Binding-site contacts:
Ligand atom C07 contacts residue ASN125 of chain 1.L at 3.3 Å.
Ligand atom C06 contacts residue ASN125 of chain 1.L at 3.3 Å.
Ligand atom C05 contacts residue ZN1 of chain 1.GC at 4.3 Å.
Ligand atom O04 contacts residue HIS122 of chain 1.K at 2.7 Å.
Ligand atom C02 contacts residue ZN1 of chain 1.GC at 2.8 Å.
Ligand atom O01 contacts residue HIS122 of chain 1.K at 4.1 Å.
Ligand atom C05 contacts residue HIS122 of chain 1.L at 4.1 Å.
Ligand atom O01 contacts residue HIS122 of chain 1.J at 2.2 Å.
Ligand atom O04 contacts residue HIS122 of chain 1.L at 3.4 Å.
Ligand atom C08 contacts residue ASP123 of chain 1.L at 4.3 Å.
Ligand atom N03 contacts residue HIS122 of chain 1.J at 3.6 Å.
Ligand atom N03 contacts residue ZN1 of chain 1.GC at 2.7 Å.
Ligand atom C06 contacts residue HIS122 of chain 1.L at 3.9 Å.
Ligand atom C05 contacts residue HIS122 of chain 1.J at 4.4 Å.
Ligand atom N03 contacts residue HIS122 of chain 1.L at 3.5 Å.
Ligand atom O04 contacts residue ZN1 of chain 1.GC at 2.0 Å.
Ligand atom O01 contacts residue ZN1 of chain 1.GC at 2.1 Å.
Ligand atom O01 contacts residue HIS122 of chain 1.L at 2.5 Å.
Ligand atom C07 contacts residue HIS122 of chain 1.L at 4.4 Å.
Ligand atom C02 contacts residue HIS122 of chain 1.L at 3.0 Å.
Ligand atom C02 contacts residue HIS122 of chain 1.J at 3.1 Å.
Ligand atom O04 contacts residue HIS122 of chain 1.J at 3.2 Å.
Ligand atom N03 contacts residue HIS122 of chain 1.K at 4.0 Å.
Ligand atom C07 contacts residue ASP123 of chain 1.L at 3.8 Å.

Sequence of chain 1.J:
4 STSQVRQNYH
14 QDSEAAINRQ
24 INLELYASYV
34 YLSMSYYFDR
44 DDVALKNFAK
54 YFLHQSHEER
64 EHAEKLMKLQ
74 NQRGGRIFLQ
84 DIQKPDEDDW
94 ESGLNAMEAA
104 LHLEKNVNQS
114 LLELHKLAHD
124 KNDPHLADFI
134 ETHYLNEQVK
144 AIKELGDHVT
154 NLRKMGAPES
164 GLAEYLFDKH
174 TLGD

This small molecule binds to this protein.
Small molecule (SMILES): O=C(NO)c1ccc(C(=O)NO)o1

Sequence of chain 1.L:
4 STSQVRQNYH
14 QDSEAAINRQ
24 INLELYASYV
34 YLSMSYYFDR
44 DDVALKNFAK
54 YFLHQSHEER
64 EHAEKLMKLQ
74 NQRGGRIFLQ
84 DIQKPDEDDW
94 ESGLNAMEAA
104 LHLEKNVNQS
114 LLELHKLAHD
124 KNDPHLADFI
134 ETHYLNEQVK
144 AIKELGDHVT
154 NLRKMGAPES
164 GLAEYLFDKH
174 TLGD

Sequence of chain 1.K:
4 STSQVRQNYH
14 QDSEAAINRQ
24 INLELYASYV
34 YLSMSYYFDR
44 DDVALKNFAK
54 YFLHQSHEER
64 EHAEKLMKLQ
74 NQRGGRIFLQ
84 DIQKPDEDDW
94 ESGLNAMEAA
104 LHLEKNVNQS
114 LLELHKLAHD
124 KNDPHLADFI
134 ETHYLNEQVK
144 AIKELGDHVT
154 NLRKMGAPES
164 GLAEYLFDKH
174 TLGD